This small molecule binds to this protein.
Small molecule (SMILES): NCC(=O)O

Binding-site contacts:
Ligand atom O contacts residue GLY108 of chain 1.B at 3.8 Å.
Ligand atom C contacts residue ILE143 of chain 1.B at 4.4 Å (hydrophobic).
Ligand atom C contacts residue LYS141 of chain 1.B at 3.6 Å.
Ligand atom CA contacts residue ILE143 of chain 1.B at 4.4 Å (hydrophobic).
Ligand atom OXT contacts residue GLY108 of chain 1.B at 3.2 Å.
Ligand atom N contacts residue ILE143 of chain 1.B at 4.3 Å.
Ligand atom O contacts residue ILE109 of chain 1.B at 3.0 Å (h-bond).
Ligand atom OXT contacts residue ILE143 of chain 1.B at 3.7 Å.
Ligand atom C contacts residue ILE109 of chain 1.B at 3.5 Å (hydrophobic).
Ligand atom O contacts residue THR142 of chain 1.B at 4.3 Å.
Ligand atom OXT contacts residue ILE109 of chain 1.B at 3.0 Å (h-bond).
Ligand atom C contacts residue THR142 of chain 1.B at 4.5 Å.
Ligand atom CA contacts residue THR142 of chain 1.B at 4.4 Å.
Ligand atom N contacts residue ILE167 of chain 1.B at 4.3 Å.
Ligand atom C contacts residue GLY108 of chain 1.B at 3.9 Å.
Ligand atom CA contacts residue LYS141 of chain 1.B at 3.5 Å.
Ligand atom O contacts residue LYS141 of chain 1.B at 3.0 Å (salt-bridge).

Sequence of chain 1.B:
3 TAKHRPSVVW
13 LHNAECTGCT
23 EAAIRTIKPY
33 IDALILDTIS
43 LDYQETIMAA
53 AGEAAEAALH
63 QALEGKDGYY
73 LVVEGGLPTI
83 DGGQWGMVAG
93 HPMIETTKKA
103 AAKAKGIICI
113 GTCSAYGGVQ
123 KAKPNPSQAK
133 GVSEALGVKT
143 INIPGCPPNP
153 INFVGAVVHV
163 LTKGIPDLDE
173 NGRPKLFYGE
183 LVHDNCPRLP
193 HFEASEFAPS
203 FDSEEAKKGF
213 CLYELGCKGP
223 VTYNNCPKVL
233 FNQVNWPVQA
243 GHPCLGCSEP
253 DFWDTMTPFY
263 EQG